Sequence of chain 1.C:
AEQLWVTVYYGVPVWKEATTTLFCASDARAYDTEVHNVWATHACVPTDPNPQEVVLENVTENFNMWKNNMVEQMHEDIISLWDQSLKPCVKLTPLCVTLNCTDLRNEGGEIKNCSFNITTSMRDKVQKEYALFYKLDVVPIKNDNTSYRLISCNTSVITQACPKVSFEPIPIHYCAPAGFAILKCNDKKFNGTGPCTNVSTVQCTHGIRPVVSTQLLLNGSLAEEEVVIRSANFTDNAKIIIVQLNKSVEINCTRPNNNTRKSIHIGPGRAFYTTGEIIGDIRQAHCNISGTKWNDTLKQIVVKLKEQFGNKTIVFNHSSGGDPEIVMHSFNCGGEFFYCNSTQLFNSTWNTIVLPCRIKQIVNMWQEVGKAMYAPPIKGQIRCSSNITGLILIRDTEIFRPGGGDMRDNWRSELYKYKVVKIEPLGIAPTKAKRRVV

Binding-site contacts:
Ligand atom C3 contacts residue ASN161 of chain 1.C at 3.8 Å.
Ligand atom O2 contacts residue ARG156 of chain 1.C at 3.6 Å.
Ligand atom C7 contacts residue ASN161 of chain 1.C at 3.5 Å.
Ligand atom O7 contacts residue ASN161 of chain 1.C at 3.4 Å (h-bond).
Ligand atom C3 contacts residue VAL146 of chain 1.C at 4.0 Å (hydrophobic).
Ligand atom O7 contacts residue THR162 of chain 1.C at 4.3 Å.
Ligand atom C5 contacts residue ASN161 of chain 1.C at 3.6 Å.
Ligand atom O5 contacts residue ASN161 of chain 1.C at 2.3 Å (h-bond).
Ligand atom C8 contacts residue ASN161 of chain 1.C at 3.8 Å.
Ligand atom C1 contacts residue ASN161 of chain 1.C at 1.4 Å.
Ligand atom C4 contacts residue ASN161 of chain 1.C at 4.2 Å.
Ligand atom N2 contacts residue ASN161 of chain 1.C at 2.9 Å (h-bond).
Ligand atom C2 contacts residue ASN161 of chain 1.C at 2.5 Å.
Ligand atom O3 contacts residue ILE148 of chain 1.C at 3.4 Å.
Ligand atom O4 contacts residue LYS149 of chain 1.C at 4.0 Å.
Ligand atom O3 contacts residue VAL146 of chain 1.C at 3.4 Å.
Ligand atom O4 contacts residue ILE148 of chain 1.C at 4.2 Å.
Ligand atom O4 contacts residue VAL146 of chain 1.C at 4.3 Å.
Ligand atom O4 contacts residue PRO147 of chain 1.C at 4.3 Å.
Ligand atom C4 contacts residue VAL146 of chain 1.C at 3.7 Å (hydrophobic).

This small molecule binds to this protein.
Small molecule (SMILES): CC(=O)N[C@H]1CO[C@H](CO[C@@H]2O[C@@H](C)[C@@H](O)[C@@H](O)[C@@H]2O)[C@@H](O)[C@@H]1O